Binding-site contacts:
Ligand atom O3B contacts residue LYS212 of chain 1.A at 3.6 Å.
Ligand atom N6 contacts residue ILE349 of chain 1.A at 3.7 Å.
Ligand atom O2B contacts residue LYS212 of chain 1.A at 2.9 Å (salt-bridge).
Ligand atom O5' contacts residue ARG331 of chain 1.F at 3.5 Å (salt-bridge).
Ligand atom O1B contacts residue THR213 of chain 1.A at 3.2 Å (h-bond).
Ligand atom PG contacts residue MG1 of chain 1.I at 3.6 Å.
Ligand atom C1' contacts residue ILE391 of chain 1.A at 3.7 Å (hydrophobic).
Ligand atom O1A contacts residue ARG331 of chain 1.F at 3.5 Å.
Ligand atom O2B contacts residue GLY209 of chain 1.A at 3.1 Å.
Ligand atom O2B contacts residue GLY211 of chain 1.A at 1.3 Å (h-bond).
Ligand atom N1 contacts residue ILE181 of chain 1.A at 3.3 Å (h-bond).
Ligand atom C8 contacts residue PRO387 of chain 1.A at 3.5 Å (hydrophobic).
Ligand atom O2G contacts residue MG1 of chain 1.I at 2.1 Å.
Ligand atom O1B contacts residue LYS212 of chain 1.A at 2.8 Å (salt-bridge).
Ligand atom O3B contacts residue VAL210 of chain 1.A at 3.8 Å.
Ligand atom O2A contacts residue THR213 of chain 1.A at 3.6 Å.
Ligand atom O2A contacts residue LYS212 of chain 1.A at 3.7 Å.
Ligand atom O4' contacts residue ILE391 of chain 1.A at 3.5 Å.
Ligand atom O2B contacts residue VAL210 of chain 1.A at 2.5 Å.
Ligand atom S1G contacts residue ARG331 of chain 1.F at 3.8 Å.
Ligand atom N3 contacts residue LEU353 of chain 1.A at 3.6 Å.
Ligand atom PB contacts residue GLY211 of chain 1.A at 2.8 Å.
Ligand atom O2A contacts residue ALA214 of chain 1.A at 3.3 Å (h-bond).
Ligand atom O1B contacts residue GLY211 of chain 1.A at 3.5 Å.
Ligand atom N6 contacts residue ILE181 of chain 1.A at 3.3 Å (h-bond).
Ligand atom PG contacts residue GLY209 of chain 1.A at 3.7 Å.
Ligand atom O2' contacts residue ASP178 of chain 1.A at 2.8 Å (salt-bridge).
Ligand atom O2A contacts residue GLY211 of chain 1.A at 3.3 Å.
Ligand atom N7 contacts residue PRO387 of chain 1.A at 3.8 Å.
Ligand atom PB contacts residue VAL210 of chain 1.A at 3.8 Å.
Ligand atom N1 contacts residue VAL180 of chain 1.A at 3.4 Å.
Ligand atom PB contacts residue LYS212 of chain 1.A at 3.3 Å.
Ligand atom O2G contacts residue THR213 of chain 1.A at 3.8 Å.
Ligand atom O3A contacts residue GLY211 of chain 1.A at 3.2 Å (h-bond).
Ligand atom O1A contacts residue MG1 of chain 1.I at 3.3 Å.
Ligand atom N6 contacts residue ARG183 of chain 1.A at 3.5 Å.
Ligand atom O3B contacts residue GLY209 of chain 1.A at 2.9 Å (h-bond).
Ligand atom PB contacts residue GLY209 of chain 1.A at 3.8 Å.
Ligand atom C2 contacts residue VAL180 of chain 1.A at 3.6 Å (hydrophobic).
Ligand atom O1B contacts residue MG1 of chain 1.I at 3.3 Å.

Sequence of chain 1.A:
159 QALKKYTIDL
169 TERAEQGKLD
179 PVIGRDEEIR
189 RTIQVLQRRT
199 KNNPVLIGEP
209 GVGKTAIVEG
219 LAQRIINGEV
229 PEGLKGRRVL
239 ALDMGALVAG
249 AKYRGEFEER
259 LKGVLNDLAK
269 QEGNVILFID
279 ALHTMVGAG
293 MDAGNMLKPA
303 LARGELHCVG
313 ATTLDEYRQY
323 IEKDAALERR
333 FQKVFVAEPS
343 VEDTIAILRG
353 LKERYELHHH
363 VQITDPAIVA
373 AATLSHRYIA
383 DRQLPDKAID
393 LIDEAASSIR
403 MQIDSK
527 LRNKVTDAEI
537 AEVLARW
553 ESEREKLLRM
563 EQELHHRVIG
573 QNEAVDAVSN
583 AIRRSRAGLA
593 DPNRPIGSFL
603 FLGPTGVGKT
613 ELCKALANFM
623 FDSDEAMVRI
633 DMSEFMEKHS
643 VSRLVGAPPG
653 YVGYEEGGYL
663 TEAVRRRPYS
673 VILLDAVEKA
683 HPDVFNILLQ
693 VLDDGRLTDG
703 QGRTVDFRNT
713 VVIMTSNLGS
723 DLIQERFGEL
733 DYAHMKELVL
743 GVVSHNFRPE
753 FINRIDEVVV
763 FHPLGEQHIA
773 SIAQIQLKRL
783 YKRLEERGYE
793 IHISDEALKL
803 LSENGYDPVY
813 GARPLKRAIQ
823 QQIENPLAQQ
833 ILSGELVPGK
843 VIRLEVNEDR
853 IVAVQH

Sequence of chain 1.F:
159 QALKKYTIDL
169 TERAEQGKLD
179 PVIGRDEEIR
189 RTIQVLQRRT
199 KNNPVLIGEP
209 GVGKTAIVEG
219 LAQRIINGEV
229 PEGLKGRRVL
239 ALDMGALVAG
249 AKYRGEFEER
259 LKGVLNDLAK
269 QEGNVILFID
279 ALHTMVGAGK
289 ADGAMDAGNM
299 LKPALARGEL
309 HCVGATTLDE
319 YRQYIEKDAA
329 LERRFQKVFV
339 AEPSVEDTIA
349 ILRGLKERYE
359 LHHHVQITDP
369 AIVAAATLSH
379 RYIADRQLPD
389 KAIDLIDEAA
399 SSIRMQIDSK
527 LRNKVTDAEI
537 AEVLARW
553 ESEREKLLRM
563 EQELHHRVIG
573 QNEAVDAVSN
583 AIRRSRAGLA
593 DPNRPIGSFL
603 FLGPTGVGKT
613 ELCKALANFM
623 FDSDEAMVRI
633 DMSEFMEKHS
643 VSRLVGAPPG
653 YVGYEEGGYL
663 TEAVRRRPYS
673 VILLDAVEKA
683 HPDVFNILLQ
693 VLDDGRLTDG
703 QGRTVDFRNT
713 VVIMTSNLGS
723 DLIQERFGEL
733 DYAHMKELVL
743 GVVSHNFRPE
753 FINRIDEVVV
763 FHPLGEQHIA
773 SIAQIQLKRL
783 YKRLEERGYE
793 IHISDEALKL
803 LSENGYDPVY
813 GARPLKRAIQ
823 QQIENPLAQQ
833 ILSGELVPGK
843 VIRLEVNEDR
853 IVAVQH

The small molecule below binds the protein below.
Small molecule (SMILES): Nc1ncnc2c1ncn2[C@@H]1O[C@H](COP(=O)(O)OP(=O)(O)OP(O)(O)=S)[C@@H](O)[C@H]1O